The small molecule below binds the protein below.
Small molecule (SMILES): CC(=O)N[C@@H]1[C@@H](O)[C@H](O)[C@@H](CO)O[C@H]1O

Binding-site contacts:
Ligand atom O6 contacts residue ASN346 of chain 1.C at 4.4 Å.
Ligand atom C2 contacts residue ASN346 of chain 1.C at 2.9 Å.
Ligand atom C3 contacts residue ASN346 of chain 1.C at 4.0 Å.
Ligand atom O6 contacts residue ASN335 of chain 1.C at 4.2 Å.
Ligand atom C7 contacts residue ASN346 of chain 1.C at 4.5 Å.
Ligand atom O5 contacts residue ASN346 of chain 1.C at 1.9 Å (h-bond).
Ligand atom N2 contacts residue ASN346 of chain 1.C at 3.6 Å (h-bond).
Ligand atom C6 contacts residue ASN346 of chain 1.C at 4.2 Å.
Ligand atom C4 contacts residue ASN346 of chain 1.C at 4.0 Å.
Ligand atom O6 contacts residue GLN328 of chain 1.C at 3.7 Å.
Ligand atom O5 contacts residue ASN335 of chain 1.C at 3.9 Å.
Ligand atom C1 contacts residue ASN346 of chain 1.C at 1.5 Å.
Ligand atom C5 contacts residue ASN346 of chain 1.C at 3.2 Å.

Sequence of chain 1.C:
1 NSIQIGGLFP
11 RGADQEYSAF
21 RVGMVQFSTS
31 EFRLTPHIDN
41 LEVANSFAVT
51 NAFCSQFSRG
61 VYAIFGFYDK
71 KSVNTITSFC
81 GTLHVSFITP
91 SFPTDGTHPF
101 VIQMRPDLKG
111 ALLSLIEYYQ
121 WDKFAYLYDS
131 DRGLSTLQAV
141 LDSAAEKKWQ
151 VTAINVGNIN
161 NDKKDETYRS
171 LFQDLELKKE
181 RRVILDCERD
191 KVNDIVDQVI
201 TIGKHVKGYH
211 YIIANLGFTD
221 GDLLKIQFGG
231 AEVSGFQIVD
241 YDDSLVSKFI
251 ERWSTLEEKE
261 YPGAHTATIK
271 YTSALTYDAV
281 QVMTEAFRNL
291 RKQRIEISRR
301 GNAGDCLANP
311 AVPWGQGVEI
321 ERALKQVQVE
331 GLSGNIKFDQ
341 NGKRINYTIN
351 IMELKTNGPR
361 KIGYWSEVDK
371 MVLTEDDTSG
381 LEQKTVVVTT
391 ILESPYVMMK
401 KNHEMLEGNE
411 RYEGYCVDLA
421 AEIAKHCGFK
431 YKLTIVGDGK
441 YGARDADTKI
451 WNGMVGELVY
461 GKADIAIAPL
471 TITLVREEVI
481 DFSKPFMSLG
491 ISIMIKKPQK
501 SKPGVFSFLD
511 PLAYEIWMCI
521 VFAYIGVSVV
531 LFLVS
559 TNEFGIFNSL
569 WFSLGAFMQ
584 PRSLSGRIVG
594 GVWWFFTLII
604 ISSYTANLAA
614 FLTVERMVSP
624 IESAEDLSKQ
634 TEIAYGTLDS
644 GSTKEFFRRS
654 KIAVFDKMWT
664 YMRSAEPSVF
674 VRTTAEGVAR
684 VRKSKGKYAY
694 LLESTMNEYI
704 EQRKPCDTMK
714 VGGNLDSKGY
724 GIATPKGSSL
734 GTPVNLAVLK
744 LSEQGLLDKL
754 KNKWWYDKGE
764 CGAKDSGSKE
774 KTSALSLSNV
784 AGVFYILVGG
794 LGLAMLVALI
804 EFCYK